Binding-site contacts:
Ligand atom C6 contacts residue LYS427 of chain 1.C at 4.0 Å.
Ligand atom O4 contacts residue LEU520 of chain 1.B at 3.6 Å.
Ligand atom O7 contacts residue ASN424 of chain 1.C at 3.8 Å.
Ligand atom C6 contacts residue THR426 of chain 1.C at 4.0 Å.
Ligand atom O5 contacts residue ASN424 of chain 1.C at 2.4 Å (h-bond).
Ligand atom C5 contacts residue TYR554 of chain 1.B at 4.1 Å (hydrophobic).
Ligand atom O7 contacts residue THR426 of chain 1.C at 4.1 Å.
Ligand atom C4 contacts residue ASP524 of chain 1.B at 4.0 Å.
Ligand atom C1 contacts residue ASN424 of chain 1.C at 1.4 Å.
Ligand atom O4 contacts residue ASP524 of chain 1.B at 2.9 Å (salt-bridge).
Ligand atom O7 contacts residue LYS601 of chain 1.C at 3.5 Å.
Ligand atom O5 contacts residue THR426 of chain 1.C at 4.1 Å.
Ligand atom N2 contacts residue ASN424 of chain 1.C at 2.8 Å (h-bond).
Ligand atom O6 contacts residue ARG556 of chain 1.B at 3.4 Å (salt-bridge).
Ligand atom C5 contacts residue LYS427 of chain 1.C at 4.2 Å.
Ligand atom C2 contacts residue ASN424 of chain 1.C at 2.4 Å.
Ligand atom C6 contacts residue TYR554 of chain 1.B at 4.0 Å (hydrophobic).
Ligand atom C6 contacts residue LEU520 of chain 1.B at 4.0 Å (hydrophobic).
Ligand atom C8 contacts residue LYS601 of chain 1.C at 3.3 Å.
Ligand atom C6 contacts residue ARG556 of chain 1.B at 4.1 Å.
Ligand atom O4 contacts residue TRP567 of chain 1.B at 3.4 Å.
Ligand atom C8 contacts residue THR426 of chain 1.C at 4.1 Å.
Ligand atom C5 contacts residue ASN424 of chain 1.C at 3.7 Å.
Ligand atom C4 contacts residue TRP567 of chain 1.B at 3.7 Å (hydrophobic).
Ligand atom O6 contacts residue LYS427 of chain 1.C at 3.4 Å.
Ligand atom C7 contacts residue LYS601 of chain 1.C at 4.0 Å.
Ligand atom C4 contacts residue ASN424 of chain 1.C at 4.2 Å.
Ligand atom C6 contacts residue TRP567 of chain 1.B at 4.0 Å (hydrophobic).
Ligand atom O6 contacts residue LEU520 of chain 1.B at 4.2 Å.
Ligand atom O5 contacts residue LYS427 of chain 1.C at 3.6 Å (salt-bridge).
Ligand atom C7 contacts residue ASN424 of chain 1.C at 3.5 Å.
Ligand atom O4 contacts residue ARG556 of chain 1.B at 3.1 Å (salt-bridge).
Ligand atom O3 contacts residue ASP524 of chain 1.B at 3.0 Å (salt-bridge).
Ligand atom C8 contacts residue SER430 of chain 1.C at 4.0 Å.
Ligand atom O7 contacts residue LYS516 of chain 1.B at 3.1 Å (salt-bridge).
Ligand atom O4 contacts residue TYR554 of chain 1.B at 4.2 Å.
Ligand atom C3 contacts residue ASN424 of chain 1.C at 3.8 Å.
Ligand atom C7 contacts residue LYS516 of chain 1.B at 4.3 Å.
Ligand atom C3 contacts residue ASP524 of chain 1.B at 3.2 Å.
Ligand atom C5 contacts residue THR426 of chain 1.C at 3.9 Å.

Sequence of chain 1.B:
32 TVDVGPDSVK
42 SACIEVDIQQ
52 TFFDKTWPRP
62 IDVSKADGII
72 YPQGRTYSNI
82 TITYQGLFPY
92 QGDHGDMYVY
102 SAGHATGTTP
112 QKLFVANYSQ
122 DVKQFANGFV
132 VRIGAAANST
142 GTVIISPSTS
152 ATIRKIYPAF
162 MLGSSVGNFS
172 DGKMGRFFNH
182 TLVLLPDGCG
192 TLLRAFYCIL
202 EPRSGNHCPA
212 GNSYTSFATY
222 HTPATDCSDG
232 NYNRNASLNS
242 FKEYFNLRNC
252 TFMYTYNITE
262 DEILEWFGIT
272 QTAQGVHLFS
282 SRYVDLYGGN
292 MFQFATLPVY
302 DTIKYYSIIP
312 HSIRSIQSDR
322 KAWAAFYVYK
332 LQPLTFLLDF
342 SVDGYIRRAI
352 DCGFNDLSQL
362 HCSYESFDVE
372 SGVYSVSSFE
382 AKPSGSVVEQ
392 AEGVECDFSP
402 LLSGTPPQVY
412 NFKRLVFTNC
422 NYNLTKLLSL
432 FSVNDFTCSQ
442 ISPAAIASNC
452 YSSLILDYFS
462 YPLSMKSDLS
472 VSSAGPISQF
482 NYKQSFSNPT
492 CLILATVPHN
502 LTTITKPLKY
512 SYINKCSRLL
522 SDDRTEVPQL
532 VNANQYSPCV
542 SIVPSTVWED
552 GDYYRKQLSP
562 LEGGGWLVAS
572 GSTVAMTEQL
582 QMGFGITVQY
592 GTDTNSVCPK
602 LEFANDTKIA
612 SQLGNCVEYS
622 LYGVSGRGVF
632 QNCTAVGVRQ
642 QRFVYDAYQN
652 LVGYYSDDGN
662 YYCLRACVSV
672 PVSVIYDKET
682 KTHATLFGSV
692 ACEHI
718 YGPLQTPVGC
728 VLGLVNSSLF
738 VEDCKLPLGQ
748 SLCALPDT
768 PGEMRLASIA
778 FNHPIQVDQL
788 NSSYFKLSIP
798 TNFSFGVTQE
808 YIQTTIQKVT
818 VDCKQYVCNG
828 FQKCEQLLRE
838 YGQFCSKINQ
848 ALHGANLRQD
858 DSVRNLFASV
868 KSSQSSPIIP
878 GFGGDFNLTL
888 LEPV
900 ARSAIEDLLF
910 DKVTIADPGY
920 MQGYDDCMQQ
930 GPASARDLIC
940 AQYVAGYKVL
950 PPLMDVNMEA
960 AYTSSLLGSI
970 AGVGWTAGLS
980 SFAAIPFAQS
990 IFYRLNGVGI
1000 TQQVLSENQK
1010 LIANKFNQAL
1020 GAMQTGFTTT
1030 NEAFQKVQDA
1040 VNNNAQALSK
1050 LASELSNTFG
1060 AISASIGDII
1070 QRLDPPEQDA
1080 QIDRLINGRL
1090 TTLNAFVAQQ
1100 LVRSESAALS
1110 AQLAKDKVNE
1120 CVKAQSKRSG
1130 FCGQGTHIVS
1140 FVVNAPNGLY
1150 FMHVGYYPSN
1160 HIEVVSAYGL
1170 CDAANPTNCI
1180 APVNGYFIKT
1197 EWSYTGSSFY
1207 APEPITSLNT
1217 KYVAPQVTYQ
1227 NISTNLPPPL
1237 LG

Sequence of chain 1.C:
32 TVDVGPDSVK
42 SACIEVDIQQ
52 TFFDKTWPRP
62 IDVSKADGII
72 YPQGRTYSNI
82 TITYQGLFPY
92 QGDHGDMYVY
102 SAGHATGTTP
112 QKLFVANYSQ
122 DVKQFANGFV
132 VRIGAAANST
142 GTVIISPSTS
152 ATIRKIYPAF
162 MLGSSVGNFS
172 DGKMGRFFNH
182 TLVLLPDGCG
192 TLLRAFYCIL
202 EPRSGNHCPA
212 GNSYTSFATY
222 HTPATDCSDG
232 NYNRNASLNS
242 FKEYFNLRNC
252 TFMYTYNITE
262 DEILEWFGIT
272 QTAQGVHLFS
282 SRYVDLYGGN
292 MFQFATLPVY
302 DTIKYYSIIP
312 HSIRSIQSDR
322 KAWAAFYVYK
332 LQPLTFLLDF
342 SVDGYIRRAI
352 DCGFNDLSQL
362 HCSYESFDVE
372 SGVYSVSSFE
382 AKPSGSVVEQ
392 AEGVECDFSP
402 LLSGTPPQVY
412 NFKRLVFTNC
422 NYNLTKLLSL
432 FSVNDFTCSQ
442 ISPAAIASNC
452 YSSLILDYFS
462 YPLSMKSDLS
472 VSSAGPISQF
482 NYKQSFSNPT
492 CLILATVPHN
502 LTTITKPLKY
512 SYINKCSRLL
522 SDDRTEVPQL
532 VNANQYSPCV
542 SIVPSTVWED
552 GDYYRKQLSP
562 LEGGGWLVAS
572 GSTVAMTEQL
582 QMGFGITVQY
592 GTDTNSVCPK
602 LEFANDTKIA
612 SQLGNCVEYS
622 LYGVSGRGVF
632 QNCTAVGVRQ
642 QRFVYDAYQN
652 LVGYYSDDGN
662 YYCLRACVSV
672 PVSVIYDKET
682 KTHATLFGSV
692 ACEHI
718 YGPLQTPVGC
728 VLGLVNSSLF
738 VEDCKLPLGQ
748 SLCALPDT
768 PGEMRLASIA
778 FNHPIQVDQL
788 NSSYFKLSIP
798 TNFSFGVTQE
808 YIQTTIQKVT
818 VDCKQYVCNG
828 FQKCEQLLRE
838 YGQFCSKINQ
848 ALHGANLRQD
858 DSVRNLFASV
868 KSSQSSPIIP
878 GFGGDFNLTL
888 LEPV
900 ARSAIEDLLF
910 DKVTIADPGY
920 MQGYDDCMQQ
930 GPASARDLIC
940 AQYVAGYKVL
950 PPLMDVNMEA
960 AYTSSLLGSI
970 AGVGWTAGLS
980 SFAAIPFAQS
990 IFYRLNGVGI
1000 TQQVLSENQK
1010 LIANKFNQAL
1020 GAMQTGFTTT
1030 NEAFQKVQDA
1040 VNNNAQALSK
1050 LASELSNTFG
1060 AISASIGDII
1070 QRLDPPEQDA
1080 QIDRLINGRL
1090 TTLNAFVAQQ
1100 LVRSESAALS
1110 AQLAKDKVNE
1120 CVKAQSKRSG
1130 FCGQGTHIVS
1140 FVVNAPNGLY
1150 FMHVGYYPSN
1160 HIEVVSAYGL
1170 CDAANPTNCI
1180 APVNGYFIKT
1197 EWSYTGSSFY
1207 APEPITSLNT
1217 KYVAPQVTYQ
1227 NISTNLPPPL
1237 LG

A small-molecule ligand and the protein it binds are described below.
Small molecule (SMILES): CC(=O)N[C@H]1[C@H](O[C@H]2[C@H](O)[C@@H](NC(C)=O)CO[C@@H]2CO)O[C@H](CO)[C@@H](O[C@@H]2O[C@H](CO[C@H]3O[C@H](CO)[C@@H](O)[C@H](O)[C@@H]3O[C@H]3O[C@H](CO)[C@@H](O)[C@H](O)[C@@H]3O)[C@@H](O)[C@H](O[C@H]3O[C@H](CO)[C@@H](O)[C@H](O)[C@@H]3O[C@H]3O[C@H](CO)[C@@H](O)[C@H](O)[C@@H]3O)[C@@H]2O)[C@@H]1O